Sequence of chain 1.C:
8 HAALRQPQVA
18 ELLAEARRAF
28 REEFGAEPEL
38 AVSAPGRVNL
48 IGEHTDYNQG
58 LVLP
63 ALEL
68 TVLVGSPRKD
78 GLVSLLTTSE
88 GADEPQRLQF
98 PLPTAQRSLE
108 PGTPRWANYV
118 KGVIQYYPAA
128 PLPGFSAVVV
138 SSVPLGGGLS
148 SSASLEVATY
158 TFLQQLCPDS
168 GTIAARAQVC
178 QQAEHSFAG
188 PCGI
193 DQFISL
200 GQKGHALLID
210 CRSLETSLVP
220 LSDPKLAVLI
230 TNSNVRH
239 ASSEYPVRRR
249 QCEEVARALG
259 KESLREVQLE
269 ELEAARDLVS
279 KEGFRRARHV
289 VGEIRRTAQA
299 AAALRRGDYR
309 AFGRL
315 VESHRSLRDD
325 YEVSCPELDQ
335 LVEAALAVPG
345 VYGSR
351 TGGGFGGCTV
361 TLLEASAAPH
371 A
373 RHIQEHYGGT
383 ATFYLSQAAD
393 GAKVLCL

This protein binds this small molecule.
Small molecule (SMILES): OC[C@H]1O[C@H](O)[C@H](O)[C@@H](O)[C@H]1O

Binding-site contacts:
Ligand atom O1 contacts residue GLY353 of chain 1.C at 3.9 Å.
Ligand atom O6 contacts residue MSE192 of chain 1.C at 3.7 Å.
Ligand atom C5 contacts residue GLY353 of chain 1.C at 4.0 Å.
Ligand atom O2 contacts residue ANP1 of chain 1.M at 3.9 Å.
Ligand atom O2 contacts residue CYS189 of chain 1.C at 3.6 Å.
Ligand atom O2 contacts residue MG1 of chain 1.L at 3.9 Å.
Ligand atom O3 contacts residue GLY190 of chain 1.C at 3.2 Å (h-bond).
Ligand atom C1 contacts residue TYR243 of chain 1.C at 3.9 Å (hydrophobic).
Ligand atom C1 contacts residue ANP1 of chain 1.M at 3.7 Å.
Ligand atom O1 contacts residue ASP193 of chain 1.C at 3.5 Å (salt-bridge).
Ligand atom C3 contacts residue MSE192 of chain 1.C at 3.9 Å.
Ligand atom O5 contacts residue TYR243 of chain 1.C at 3.6 Å.
Ligand atom O2 contacts residue ASP193 of chain 1.C at 2.6 Å (salt-bridge).
Ligand atom C6 contacts residue GLU50 of chain 1.C at 3.1 Å.
Ligand atom O1 contacts residue ANP1 of chain 1.M at 2.9 Å (h-bond).
Ligand atom O4 contacts residue ASP53 of chain 1.C at 2.9 Å (salt-bridge).
Ligand atom O3 contacts residue TYR243 of chain 1.C at 3.5 Å (h-bond).
Ligand atom O6 contacts residue GLU50 of chain 1.C at 2.5 Å (salt-bridge).
Ligand atom C6 contacts residue GLY353 of chain 1.C at 4.0 Å.
Ligand atom O5 contacts residue GLY352 of chain 1.C at 4.0 Å.
Ligand atom C3 contacts residue ASP53 of chain 1.C at 3.3 Å.
Ligand atom C5 contacts residue MSE192 of chain 1.C at 4.0 Å.
Ligand atom C3 contacts residue ASP193 of chain 1.C at 3.6 Å.
Ligand atom O3 contacts residue CYS189 of chain 1.C at 4.1 Å.
Ligand atom O5 contacts residue GLY353 of chain 1.C at 3.4 Å.
Ligand atom C4 contacts residue TYR243 of chain 1.C at 3.8 Å (hydrophobic).
Ligand atom C5 contacts residue GLU50 of chain 1.C at 3.6 Å.
Ligand atom O3 contacts residue ASP53 of chain 1.C at 2.3 Å (salt-bridge).
Ligand atom C4 contacts residue MSE192 of chain 1.C at 3.6 Å.
Ligand atom C1 contacts residue GLY353 of chain 1.C at 4.0 Å.
Ligand atom O4 contacts residue TYR243 of chain 1.C at 2.8 Å (h-bond).
Ligand atom O4 contacts residue TYR54 of chain 1.C at 3.6 Å.
Ligand atom O1 contacts residue ARG44 of chain 1.C at 3.0 Å (salt-bridge).
Ligand atom C6 contacts residue HIS51 of chain 1.C at 3.4 Å.
Ligand atom C4 contacts residue ASP53 of chain 1.C at 3.3 Å.
Ligand atom C2 contacts residue TYR243 of chain 1.C at 3.5 Å (hydrophobic).
Ligand atom C6 contacts residue GLY352 of chain 1.C at 3.8 Å.
Ligand atom C3 contacts residue TYR243 of chain 1.C at 3.9 Å (hydrophobic).
Ligand atom C2 contacts residue ASP193 of chain 1.C at 3.6 Å.
Ligand atom O6 contacts residue HIS51 of chain 1.C at 2.5 Å (h-bond).